This protein binds this small molecule.
Small molecule (SMILES): O=C(O)c1ccccc1O

Binding-site contacts:
Ligand atom C5 contacts residue ILE37 of chain 1.B at 4.3 Å (hydrophobic).
Ligand atom C1' contacts residue GLY197 of chain 1.B at 4.5 Å.
Ligand atom C5 contacts residue GLY197 of chain 1.B at 4.2 Å.
Ligand atom C5 contacts residue TRP200 of chain 1.B at 4.0 Å (hydrophobic).
Ligand atom C1' contacts residue SER6 of chain 1.B at 4.2 Å.
Ligand atom C4 contacts residue GLY197 of chain 1.B at 4.3 Å.
Ligand atom C5 contacts residue SER6 of chain 1.B at 4.3 Å.
Ligand atom C1' contacts residue ARG8 of chain 1.B at 4.2 Å.
Ligand atom C3 contacts residue PRO196 of chain 1.B at 4.5 Å (hydrophobic).
Ligand atom C3 contacts residue GLY197 of chain 1.B at 4.1 Å.
Ligand atom O1' contacts residue SER6 of chain 1.B at 3.3 Å (h-bond).
Ligand atom C6 contacts residue PHE10 of chain 1.B at 4.4 Å (hydrophobic).
Ligand atom O2' contacts residue ARG8 of chain 1.B at 3.7 Å.
Ligand atom C3 contacts residue TRP200 of chain 1.B at 4.3 Å (hydrophobic).
Ligand atom C6 contacts residue SER6 of chain 1.B at 3.6 Å.
Ligand atom C4 contacts residue TRP200 of chain 1.B at 3.7 Å (hydrophobic).
Ligand atom C5 contacts residue PRO3 of chain 1.B at 4.2 Å (hydrophobic).
Ligand atom C6 contacts residue GLY197 of chain 1.B at 4.1 Å.
Ligand atom O1' contacts residue ARG8 of chain 1.B at 4.3 Å.
Ligand atom O2 contacts residue PRO196 of chain 1.B at 3.8 Å.
Ligand atom C1 contacts residue GLY197 of chain 1.B at 3.9 Å.
Ligand atom O2' contacts residue GLY197 of chain 1.B at 4.3 Å.
Ligand atom C1 contacts residue SER6 of chain 1.B at 4.3 Å.
Ligand atom C2 contacts residue GLY197 of chain 1.B at 3.9 Å.
Ligand atom O2 contacts residue GLY197 of chain 1.B at 4.2 Å.
Ligand atom C4 contacts residue PRO3 of chain 1.B at 4.0 Å (hydrophobic).

Sequence of chain 1.B:
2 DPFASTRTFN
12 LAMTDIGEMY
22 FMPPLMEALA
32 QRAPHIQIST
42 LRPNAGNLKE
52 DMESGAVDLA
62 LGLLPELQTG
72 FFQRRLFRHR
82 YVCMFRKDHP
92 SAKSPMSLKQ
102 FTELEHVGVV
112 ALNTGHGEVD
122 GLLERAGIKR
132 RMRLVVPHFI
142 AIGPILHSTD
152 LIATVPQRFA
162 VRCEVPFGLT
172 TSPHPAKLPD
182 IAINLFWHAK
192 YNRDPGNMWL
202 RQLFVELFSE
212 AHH